Sequence of chain 1.P:
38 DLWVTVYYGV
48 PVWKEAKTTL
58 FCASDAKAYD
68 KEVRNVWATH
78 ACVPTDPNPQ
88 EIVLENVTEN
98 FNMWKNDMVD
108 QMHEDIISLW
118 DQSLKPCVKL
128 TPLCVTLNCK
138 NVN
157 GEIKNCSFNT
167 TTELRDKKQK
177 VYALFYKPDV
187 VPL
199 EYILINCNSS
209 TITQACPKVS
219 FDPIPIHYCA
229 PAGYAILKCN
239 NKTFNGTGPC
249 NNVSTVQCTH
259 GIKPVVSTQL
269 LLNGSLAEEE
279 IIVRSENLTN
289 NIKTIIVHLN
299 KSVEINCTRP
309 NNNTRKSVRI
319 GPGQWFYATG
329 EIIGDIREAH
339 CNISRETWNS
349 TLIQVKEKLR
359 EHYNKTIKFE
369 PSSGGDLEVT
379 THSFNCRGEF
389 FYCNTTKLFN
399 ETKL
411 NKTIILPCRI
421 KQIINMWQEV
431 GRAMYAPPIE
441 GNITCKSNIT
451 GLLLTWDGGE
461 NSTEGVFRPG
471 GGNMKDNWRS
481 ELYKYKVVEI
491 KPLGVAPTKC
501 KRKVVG

Sequence of chain 1.M:
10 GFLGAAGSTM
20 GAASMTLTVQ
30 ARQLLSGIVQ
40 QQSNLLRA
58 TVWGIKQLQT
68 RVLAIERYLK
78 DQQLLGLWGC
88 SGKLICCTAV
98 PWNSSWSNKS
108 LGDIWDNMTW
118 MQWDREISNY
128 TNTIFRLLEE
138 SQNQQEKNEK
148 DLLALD

A protein and the small-molecule ligand that binds it are described below.
Small molecule (SMILES): CC(=O)N[C@@H]1[C@@H](O)[C@H](O)[C@@H](CO)O[C@H]1O

Binding-site contacts:
Ligand atom C6 contacts residue ASN93 of chain 1.P at 4.5 Å.
Ligand atom C3 contacts residue ASN93 of chain 1.P at 3.8 Å.
Ligand atom O5 contacts residue ASN93 of chain 1.P at 2.4 Å (h-bond).
Ligand atom C5 contacts residue ASN93 of chain 1.P at 3.7 Å.
Ligand atom C1 contacts residue ASN93 of chain 1.P at 1.4 Å.
Ligand atom O7 contacts residue GLU92 of chain 1.P at 3.4 Å.
Ligand atom C7 contacts residue ASN93 of chain 1.P at 3.6 Å.
Ligand atom N2 contacts residue SER17 of chain 1.M at 3.7 Å.
Ligand atom O7 contacts residue ASN93 of chain 1.P at 3.8 Å.
Ligand atom O6 contacts residue ASN93 of chain 1.P at 3.8 Å.
Ligand atom C4 contacts residue ASN93 of chain 1.P at 4.2 Å.
Ligand atom C8 contacts residue GLU92 of chain 1.P at 3.7 Å.
Ligand atom C8 contacts residue SER17 of chain 1.M at 4.1 Å.
Ligand atom C2 contacts residue ASN93 of chain 1.P at 2.5 Å.
Ligand atom N2 contacts residue GLU92 of chain 1.P at 4.4 Å.
Ligand atom C7 contacts residue GLU92 of chain 1.P at 3.6 Å.
Ligand atom N2 contacts residue ASN93 of chain 1.P at 2.9 Å (h-bond).
Ligand atom C7 contacts residue SER17 of chain 1.M at 4.5 Å.